The small molecule below binds the protein below.
Small molecule (SMILES): CC(C)(O)c1ccnc(-c2cccc3cc([C@H](NS(=O)(=O)C4CC4)c4c(Cl)cnc(N)c4F)sc23)c1

Binding-site contacts:
Ligand atom C22 contacts residue HIS516 of chain 1.B at 3.7 Å.
Ligand atom C7 contacts residue PRO41 of chain 1.B at 3.7 Å (hydrophobic).
Ligand atom C5 contacts residue GLU44 of chain 1.B at 3.4 Å.
Ligand atom O3 contacts residue TRP529 of chain 1.B at 3.3 Å.
Ligand atom C22 contacts residue ARG537 of chain 1.B at 3.6 Å.
Ligand atom O3 contacts residue ASP229 of chain 1.B at 3.5 Å.
Ligand atom N3 contacts residue ALA533 of chain 1.B at 3.5 Å.
Ligand atom N4 contacts residue MET225 of chain 1.B at 3.2 Å (h-bond).
Ligand atom C12 contacts residue VAL40 of chain 1.B at 3.7 Å (hydrophobic).
Ligand atom C19 contacts residue VAL40 of chain 1.B at 3.8 Å (hydrophobic).
Ligand atom C8 contacts residue PRO41 of chain 1.B at 3.8 Å (hydrophobic).
Ligand atom C9 contacts residue PRO41 of chain 1.B at 3.8 Å (hydrophobic).
Ligand atom C21 contacts residue GLU44 of chain 1.B at 3.8 Å.
Ligand atom C12 contacts residue TYR36 of chain 1.B at 3.4 Å (hydrophobic).
Ligand atom N1 contacts residue ARG227 of chain 1.B at 3.8 Å.
Ligand atom C19 contacts residue ALA533 of chain 1.B at 3.6 Å (hydrophobic).
Ligand atom N4 contacts residue ASN221 of chain 1.B at 3.8 Å.
Ligand atom F1 contacts residue ARG227 of chain 1.B at 3.7 Å.
Ligand atom C24 contacts residue TRP529 of chain 1.B at 3.1 Å (hydrophobic).
Ligand atom N4 contacts residue PRO41 of chain 1.B at 3.7 Å.
Ligand atom C6 contacts residue PRO41 of chain 1.B at 3.8 Å (hydrophobic).
Ligand atom O2 contacts residue ASN228 of chain 1.B at 3.2 Å (h-bond).
Ligand atom N3 contacts residue GLU44 of chain 1.B at 3.8 Å.
Ligand atom O2 contacts residue ARG227 of chain 1.B at 3.6 Å.
Ligand atom CL1 contacts residue TRP529 of chain 1.B at 3.7 Å.
Ligand atom C15 contacts residue ALA533 of chain 1.B at 3.6 Å (hydrophobic).
Ligand atom F1 contacts residue MET225 of chain 1.B at 3.5 Å.
Ligand atom O1 contacts residue ARG537 of chain 1.B at 3.0 Å (salt-bridge).
Ligand atom O3 contacts residue ARG227 of chain 1.B at 3.2 Å (salt-bridge).
Ligand atom O2 contacts residue ASP229 of chain 1.B at 3.1 Å.
Ligand atom C7 contacts residue ARG227 of chain 1.B at 3.8 Å.
Ligand atom N4 contacts residue GLY193 of chain 1.B at 3.0 Å (h-bond).
Ligand atom O2 contacts residue HIS21 of chain 1.B at 3.8 Å.
Ligand atom F1 contacts residue PRO41 of chain 1.B at 3.3 Å.
Ligand atom C16 contacts residue ALA533 of chain 1.B at 3.5 Å (hydrophobic).
Ligand atom C18 contacts residue ALA533 of chain 1.B at 3.6 Å (hydrophobic).
Ligand atom CL1 contacts residue LYS526 of chain 1.B at 3.8 Å.
Ligand atom C17 contacts residue ALA533 of chain 1.B at 3.6 Å (hydrophobic).
Ligand atom C23 contacts residue HIS21 of chain 1.B at 3.5 Å.
Ligand atom C16 contacts residue GLU44 of chain 1.B at 3.6 Å.

Sequence of chain 1.B:
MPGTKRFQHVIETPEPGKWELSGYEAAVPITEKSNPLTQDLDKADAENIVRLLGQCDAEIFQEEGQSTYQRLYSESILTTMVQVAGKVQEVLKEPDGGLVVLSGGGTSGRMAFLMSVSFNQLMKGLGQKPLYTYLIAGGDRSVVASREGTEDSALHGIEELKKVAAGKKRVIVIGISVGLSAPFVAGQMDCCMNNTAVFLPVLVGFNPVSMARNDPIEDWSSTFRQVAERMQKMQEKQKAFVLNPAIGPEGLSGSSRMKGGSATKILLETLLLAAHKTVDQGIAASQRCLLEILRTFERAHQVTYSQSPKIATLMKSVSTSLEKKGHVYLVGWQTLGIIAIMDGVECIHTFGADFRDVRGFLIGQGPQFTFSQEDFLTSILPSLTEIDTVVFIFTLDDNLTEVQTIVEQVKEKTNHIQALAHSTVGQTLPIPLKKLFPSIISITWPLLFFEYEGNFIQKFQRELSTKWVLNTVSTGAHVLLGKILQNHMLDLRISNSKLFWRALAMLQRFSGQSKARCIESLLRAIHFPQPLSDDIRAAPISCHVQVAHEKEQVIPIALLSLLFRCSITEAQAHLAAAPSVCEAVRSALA